Binding-site contacts:
Ligand atom O contacts residue THR73 of chain 1.G at 3.3 Å.
Ligand atom O contacts residue THR143 of chain 1.G at 2.9 Å (h-bond).
Ligand atom CA contacts residue TYR171 of chain 1.G at 3.5 Å (hydrophobic).
Ligand atom OE2 contacts residue ARG156 of chain 1.G at 3.2 Å.
Ligand atom OE1 contacts residue ARG156 of chain 1.G at 3.3 Å (salt-bridge).
Ligand atom CB contacts residue THR143 of chain 1.G at 3.3 Å.
Ligand atom C contacts residue TYR7 of chain 1.G at 3.4 Å (hydrophobic).
Ligand atom O contacts residue TYR84 of chain 1.G at 2.9 Å (h-bond).
Ligand atom CD contacts residue TYR159 of chain 1.G at 3.4 Å (hydrophobic).
Ligand atom CD1 contacts residue ASN66 of chain 1.G at 3.4 Å.
Ligand atom O contacts residue ASN77 of chain 1.G at 3.4 Å (h-bond).
Ligand atom OH contacts residue ASP116 of chain 1.G at 2.6 Å (salt-bridge).
Ligand atom N contacts residue GLU63 of chain 1.G at 3.1 Å (salt-bridge).
Ligand atom CG2 contacts residue TYR99 of chain 1.G at 3.0 Å (hydrophobic).
Ligand atom O contacts residue TYR7 of chain 1.G at 3.4 Å.
Ligand atom SG contacts residue ARG163 of chain 1.G at 3.0 Å (salt-bridge).
Ligand atom CA contacts residue ASN77 of chain 1.G at 3.2 Å.
Ligand atom OH contacts residue ILE95 of chain 1.G at 3.4 Å.
Ligand atom N contacts residue TYR7 of chain 1.G at 2.7 Å (h-bond).
Ligand atom CE1 contacts residue ASP116 of chain 1.G at 3.4 Å.
Ligand atom CB contacts residue THR73 of chain 1.G at 3.2 Å.
Ligand atom O contacts residue TRP147 of chain 1.G at 3.0 Å (h-bond).
Ligand atom O contacts residue HIS70 of chain 1.G at 3.3 Å.
Ligand atom O contacts residue ARG163 of chain 1.G at 2.7 Å (salt-bridge).
Ligand atom OD1 contacts residue ARG156 of chain 1.G at 2.8 Å (salt-bridge).
Ligand atom OE2 contacts residue TYR159 of chain 1.G at 3.2 Å.
Ligand atom O contacts residue TYR159 of chain 1.G at 2.8 Å (h-bond).
Ligand atom CA contacts residue TYR7 of chain 1.G at 3.3 Å (hydrophobic).
Ligand atom CD2 contacts residue ARG114 of chain 1.G at 3.4 Å.
Ligand atom N contacts residue TYR99 of chain 1.G at 3.2 Å (h-bond).
Ligand atom N contacts residue TYR171 of chain 1.G at 2.7 Å (h-bond).
Ligand atom CE2 contacts residue ILE95 of chain 1.G at 3.5 Å (hydrophobic).
Ligand atom O contacts residue ASN66 of chain 1.G at 3.3 Å.
Ligand atom OG1 contacts residue GLU63 of chain 1.G at 2.9 Å (salt-bridge).
Ligand atom CZ contacts residue ASP116 of chain 1.G at 3.4 Å.
Ligand atom CG2 contacts residue MET67 of chain 1.G at 3.1 Å (hydrophobic).
Ligand atom CG2 contacts residue HIS70 of chain 1.G at 3.5 Å.
Ligand atom N contacts residue ASN77 of chain 1.G at 2.8 Å (h-bond).
Ligand atom CB contacts residue GLU63 of chain 1.G at 3.2 Å.
Ligand atom O contacts residue ASN66 of chain 1.G at 3.3 Å (h-bond).

Sequence of chain 1.G:
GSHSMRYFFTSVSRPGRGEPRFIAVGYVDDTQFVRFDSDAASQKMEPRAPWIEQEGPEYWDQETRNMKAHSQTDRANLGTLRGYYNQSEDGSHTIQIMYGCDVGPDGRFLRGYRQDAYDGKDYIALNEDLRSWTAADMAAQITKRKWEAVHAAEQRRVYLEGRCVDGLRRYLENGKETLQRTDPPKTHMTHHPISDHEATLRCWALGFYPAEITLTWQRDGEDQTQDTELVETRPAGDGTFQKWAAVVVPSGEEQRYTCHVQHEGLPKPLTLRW

A protein and the small-molecule ligand that binds it are described below.
Small molecule (SMILES): CC(C)C[C@H](NC(=O)[C@H](CCCCN)NC(=O)[C@H](CC(C)C)NC(=O)[C@H](CCC(=O)O)NC(=O)[C@@H](NC(=O)[C@@H](N)CS)[C@@H](C)O)C(=O)N[C@@H](CC(N)=O)C(=O)N[C@@H](CC(=O)O)C(=O)N[C@@H](Cc1ccc(O)cc1)C(=O)O